Sequence of chain 1.A:
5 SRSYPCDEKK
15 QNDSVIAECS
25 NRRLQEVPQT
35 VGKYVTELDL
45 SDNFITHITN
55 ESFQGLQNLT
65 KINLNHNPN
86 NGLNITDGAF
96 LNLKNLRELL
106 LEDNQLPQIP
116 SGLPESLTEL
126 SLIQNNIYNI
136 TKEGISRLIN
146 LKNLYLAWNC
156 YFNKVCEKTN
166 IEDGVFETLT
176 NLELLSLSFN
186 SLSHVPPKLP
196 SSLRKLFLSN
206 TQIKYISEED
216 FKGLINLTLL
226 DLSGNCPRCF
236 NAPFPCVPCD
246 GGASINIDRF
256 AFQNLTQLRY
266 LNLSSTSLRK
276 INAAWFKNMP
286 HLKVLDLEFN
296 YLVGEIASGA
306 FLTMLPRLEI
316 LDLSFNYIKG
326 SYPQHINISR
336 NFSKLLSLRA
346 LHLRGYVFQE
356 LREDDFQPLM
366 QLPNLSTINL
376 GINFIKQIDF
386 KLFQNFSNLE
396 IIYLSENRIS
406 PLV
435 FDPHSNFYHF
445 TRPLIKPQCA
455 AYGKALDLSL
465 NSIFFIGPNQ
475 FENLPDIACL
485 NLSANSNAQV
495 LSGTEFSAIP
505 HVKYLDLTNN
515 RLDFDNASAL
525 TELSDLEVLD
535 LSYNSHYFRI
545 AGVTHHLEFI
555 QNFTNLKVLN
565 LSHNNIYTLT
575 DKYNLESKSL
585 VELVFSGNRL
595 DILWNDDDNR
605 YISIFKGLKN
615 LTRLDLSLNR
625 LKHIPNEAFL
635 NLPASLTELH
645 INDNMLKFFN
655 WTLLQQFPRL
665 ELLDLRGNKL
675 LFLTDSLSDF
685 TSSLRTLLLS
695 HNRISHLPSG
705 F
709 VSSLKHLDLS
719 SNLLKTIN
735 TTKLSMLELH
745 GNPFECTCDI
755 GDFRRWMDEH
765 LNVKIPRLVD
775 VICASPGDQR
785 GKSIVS

Binding-site contacts:
Ligand atom C1 contacts residue ASN267 of chain 1.A at 1.4 Å.
Ligand atom C7 contacts residue LEU224 of chain 1.A at 3.4 Å (hydrophobic).
Ligand atom C8 contacts residue PHE441 of chain 1.A at 3.7 Å (hydrophobic).
Ligand atom C3 contacts residue ASN267 of chain 1.A at 3.8 Å.
Ligand atom O6 contacts residue ASP436 of chain 1.A at 2.6 Å (salt-bridge).
Ligand atom C7 contacts residue PHE441 of chain 1.A at 3.9 Å (hydrophobic).
Ligand atom O7 contacts residue LYS200 of chain 1.A at 2.9 Å (salt-bridge).
Ligand atom C8 contacts residue SER228 of chain 1.A at 3.8 Å.
Ligand atom O6 contacts residue LEU224 of chain 1.A at 3.8 Å.
Ligand atom C3 contacts residue ASP226 of chain 1.A at 3.8 Å.
Ligand atom C6 contacts residue HIS438 of chain 1.A at 3.2 Å.
Ligand atom C7 contacts residue LYS200 of chain 1.A at 3.7 Å.
Ligand atom O7 contacts residue PHE441 of chain 1.A at 2.9 Å (h-bond).
Ligand atom N2 contacts residue ASP226 of chain 1.A at 2.9 Å (salt-bridge).
Ligand atom C7 contacts residue TYR442 of chain 1.A at 3.8 Å (hydrophobic).
Ligand atom C8 contacts residue TYR442 of chain 1.A at 3.7 Å (hydrophobic).
Ligand atom C2 contacts residue ASN267 of chain 1.A at 2.5 Å.
Ligand atom O5 contacts residue ASN267 of chain 1.A at 2.3 Å (h-bond).
Ligand atom N2 contacts residue SER228 of chain 1.A at 3.9 Å.
Ligand atom C8 contacts residue ASP226 of chain 1.A at 3.9 Å.
Ligand atom C8 contacts residue TYR265 of chain 1.A at 3.5 Å (hydrophobic).
Ligand atom O6 contacts residue TYR265 of chain 1.A at 3.3 Å.
Ligand atom C5 contacts residue ASN267 of chain 1.A at 3.6 Å.
Ligand atom C2 contacts residue ASN440 of chain 1.A at 3.9 Å.
Ligand atom O4 contacts residue PHE202 of chain 1.A at 3.7 Å.
Ligand atom C7 contacts residue ASP226 of chain 1.A at 3.9 Å.
Ligand atom O3 contacts residue ASN440 of chain 1.A at 3.9 Å.
Ligand atom O7 contacts residue ASN440 of chain 1.A at 3.2 Å (h-bond).
Ligand atom C8 contacts residue SER204 of chain 1.A at 3.4 Å.
Ligand atom O7 contacts residue TYR442 of chain 1.A at 3.5 Å.
Ligand atom O6 contacts residue HIS438 of chain 1.A at 3.5 Å (h-bond).
Ligand atom O6 contacts residue HIS438 of chain 1.A at 3.0 Å (h-bond).
Ligand atom C6 contacts residue ASP436 of chain 1.A at 3.1 Å.
Ligand atom C7 contacts residue ASN267 of chain 1.A at 3.7 Å.
Ligand atom O7 contacts residue ASN267 of chain 1.A at 3.9 Å.
Ligand atom C8 contacts residue LEU224 of chain 1.A at 3.7 Å (hydrophobic).
Ligand atom C1 contacts residue ASP226 of chain 1.A at 3.6 Å.
Ligand atom C2 contacts residue ASP226 of chain 1.A at 3.6 Å.
Ligand atom O7 contacts residue LEU224 of chain 1.A at 3.4 Å.
Ligand atom N2 contacts residue ASN267 of chain 1.A at 2.9 Å (h-bond).

A small-molecule ligand and the protein it binds are described below.
Small molecule (SMILES): CC(=O)N[C@H]1[C@H](O[C@H]2[C@H](O)[C@@H](NC(C)=O)CO[C@@H]2CO)O[C@H](CO)[C@@H](O[C@@H]2O[C@H](CO[C@H]3O[C@H](CO)[C@@H](O)[C@H](O)[C@@H]3O)[C@@H](O)[C@H](O[C@H]3O[C@H](CO)[C@@H](O)[C@H](O)[C@@H]3O[C@H]3O[C@H](CO)[C@@H](O)[C@H](O)[C@@H]3O)[C@@H]2O)[C@@H]1O